Binding-site contacts:
Ligand atom C8 contacts residue ARG21 of chain 2.A at 4.0 Å.
Ligand atom N2 contacts residue VAL20 of chain 2.A at 2.8 Å (h-bond).
Ligand atom C8 contacts residue SER22 of chain 2.A at 3.9 Å.
Ligand atom O7 contacts residue GLY18 of chain 2.A at 4.4 Å.
Ligand atom O5 contacts residue GLY18 of chain 2.A at 3.4 Å.
Ligand atom C7 contacts residue ARG21 of chain 2.A at 4.0 Å.
Ligand atom C8 contacts residue VAL20 of chain 2.A at 3.8 Å (hydrophobic).
Ligand atom C7 contacts residue VAL20 of chain 2.A at 3.8 Å (hydrophobic).
Ligand atom O5 contacts residue ASN15 of chain 2.A at 2.2 Å (h-bond).
Ligand atom C4 contacts residue ASN15 of chain 2.A at 4.1 Å.
Ligand atom C1 contacts residue VAL20 of chain 2.A at 3.5 Å (hydrophobic).
Ligand atom C1 contacts residue ASN15 of chain 2.A at 1.3 Å.
Ligand atom O7 contacts residue ASN15 of chain 2.A at 4.2 Å.
Ligand atom C7 contacts residue GLY18 of chain 2.A at 4.3 Å.
Ligand atom C2 contacts residue VAL20 of chain 2.A at 3.6 Å (hydrophobic).
Ligand atom O7 contacts residue THR4 of chain 2.A at 4.3 Å.
Ligand atom C4 contacts residue GLY18 of chain 2.A at 4.4 Å.
Ligand atom C5 contacts residue GLY18 of chain 2.A at 3.3 Å.
Ligand atom O7 contacts residue ARG21 of chain 2.A at 3.2 Å (salt-bridge).
Ligand atom C1 contacts residue GLY18 of chain 2.A at 3.6 Å.
Ligand atom C5 contacts residue ASN15 of chain 2.A at 3.5 Å.
Ligand atom C7 contacts residue ASN15 of chain 2.A at 3.7 Å.
Ligand atom C8 contacts residue PHE9 of chain 2.A at 4.0 Å (hydrophobic).
Ligand atom C3 contacts residue ASN15 of chain 2.A at 3.6 Å.
Ligand atom C7 contacts residue THR4 of chain 2.A at 3.9 Å.
Ligand atom C2 contacts residue ASN15 of chain 2.A at 2.3 Å.
Ligand atom C6 contacts residue GLY18 of chain 2.A at 4.0 Å.
Ligand atom C8 contacts residue THR4 of chain 2.A at 3.8 Å.
Ligand atom C8 contacts residue GLY18 of chain 2.A at 4.0 Å.
Ligand atom N2 contacts residue THR4 of chain 2.A at 4.4 Å.
Ligand atom C3 contacts residue VAL20 of chain 2.A at 3.9 Å (hydrophobic).
Ligand atom N2 contacts residue ASN15 of chain 2.A at 2.8 Å (h-bond).

Sequence of chain 2.A:
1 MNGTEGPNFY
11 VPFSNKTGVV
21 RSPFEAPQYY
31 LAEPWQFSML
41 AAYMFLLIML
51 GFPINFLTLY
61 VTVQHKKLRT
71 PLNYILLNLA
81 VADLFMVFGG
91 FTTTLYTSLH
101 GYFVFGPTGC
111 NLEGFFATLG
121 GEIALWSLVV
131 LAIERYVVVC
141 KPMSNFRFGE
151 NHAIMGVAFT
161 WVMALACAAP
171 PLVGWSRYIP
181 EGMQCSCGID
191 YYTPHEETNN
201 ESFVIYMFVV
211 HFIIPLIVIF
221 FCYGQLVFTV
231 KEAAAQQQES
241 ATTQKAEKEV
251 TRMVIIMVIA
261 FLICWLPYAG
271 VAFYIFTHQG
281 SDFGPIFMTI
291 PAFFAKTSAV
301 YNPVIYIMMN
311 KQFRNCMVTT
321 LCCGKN

This small molecule binds to this protein.
Small molecule (SMILES): CC(=O)N[C@H]1[C@H](O[C@H]2[C@H](O)[C@@H](NC(C)=O)CO[C@@H]2CO)O[C@H](CO)[C@@H](O[C@@H]2O[C@H](CO)[C@@H](O)[C@H](O[C@H]3O[C@H](CO)[C@@H](O)[C@H](O)[C@@H]3O)[C@@H]2O)[C@@H]1O